Binding-site contacts:
Ligand atom N5 contacts residue ALA251 of chain 1.A at 3.9 Å.
Ligand atom C1 contacts residue ASP107 of chain 1.A at 3.8 Å.
Ligand atom C11 contacts residue ILE130 of chain 1.A at 4.0 Å (hydrophobic).
Ligand atom C6 contacts residue PHE111 of chain 1.A at 3.4 Å (hydrophobic).
Ligand atom C20 contacts residue MET264 of chain 1.A at 3.7 Å (hydrophobic).
Ligand atom C3 contacts residue ALA250 of chain 1.A at 4.0 Å (hydrophobic).
Ligand atom C20 contacts residue NDP1 of chain 1.C at 3.2 Å.
Ligand atom C3 contacts residue NDP1 of chain 1.C at 3.9 Å.
Ligand atom N7 contacts residue TYR180 of chain 1.A at 3.4 Å (h-bond).
Ligand atom C9 contacts residue NDP1 of chain 1.C at 3.8 Å.
Ligand atom N7 contacts residue NDP1 of chain 1.C at 3.8 Å.
Ligand atom C3 contacts residue ALA251 of chain 1.A at 3.9 Å (hydrophobic).
Ligand atom O19 contacts residue MET264 of chain 1.A at 4.0 Å.
Ligand atom N5 contacts residue ALA250 of chain 1.A at 3.5 Å.
Ligand atom C17 contacts residue MET264 of chain 1.A at 3.4 Å (hydrophobic).
Ligand atom N4 contacts residue ASP107 of chain 1.A at 2.5 Å (salt-bridge).
Ligand atom C6 contacts residue NDP1 of chain 1.C at 3.6 Å.
Ligand atom N2 contacts residue ASP107 of chain 1.A at 2.8 Å (salt-bridge).
Ligand atom O13 contacts residue LEU108 of chain 1.A at 3.9 Å.
Ligand atom C3 contacts residue PHE111 of chain 1.A at 4.0 Å (hydrophobic).
Ligand atom C9 contacts residue PHE111 of chain 1.A at 3.8 Å (hydrophobic).
Ligand atom N4 contacts residue ALA251 of chain 1.A at 3.6 Å.
Ligand atom N5 contacts residue PHE111 of chain 1.A at 3.6 Å.
Ligand atom N5 contacts residue NDP1 of chain 1.C at 3.6 Å.
Ligand atom N2 contacts residue PHE111 of chain 1.A at 3.9 Å.
Ligand atom C9 contacts residue ILE174 of chain 1.A at 3.8 Å (hydrophobic).
Ligand atom N5 contacts residue ILE249 of chain 1.A at 3.6 Å.
Ligand atom C18 contacts residue ILE130 of chain 1.A at 3.9 Å (hydrophobic).
Ligand atom N7 contacts residue PHE111 of chain 1.A at 3.6 Å.
Ligand atom N7 contacts residue ILE249 of chain 1.A at 2.8 Å (h-bond).
Ligand atom C8 contacts residue NDP1 of chain 1.C at 3.9 Å.
Ligand atom N4 contacts residue ALA250 of chain 1.A at 3.7 Å.
Ligand atom C15 contacts residue ILE130 of chain 1.A at 3.9 Å (hydrophobic).
Ligand atom C3 contacts residue ASP107 of chain 1.A at 3.5 Å.
Ligand atom C1 contacts residue PHE111 of chain 1.A at 3.9 Å (hydrophobic).
Ligand atom N4 contacts residue THR193 of chain 1.A at 3.5 Å (h-bond).
Ligand atom C14 contacts residue PHE111 of chain 1.A at 3.9 Å (hydrophobic).
Ligand atom N7 contacts residue ILE174 of chain 1.A at 2.9 Å (h-bond).
Ligand atom C6 contacts residue ILE249 of chain 1.A at 3.7 Å (hydrophobic).
Ligand atom C8 contacts residue PHE111 of chain 1.A at 3.5 Å (hydrophobic).

A protein and the small-molecule ligand that binds it are described below.
Small molecule (SMILES): COc1cc(Cc2cnc(N)nc2N)cc(OC)c1OC

Sequence of chain 1.A:
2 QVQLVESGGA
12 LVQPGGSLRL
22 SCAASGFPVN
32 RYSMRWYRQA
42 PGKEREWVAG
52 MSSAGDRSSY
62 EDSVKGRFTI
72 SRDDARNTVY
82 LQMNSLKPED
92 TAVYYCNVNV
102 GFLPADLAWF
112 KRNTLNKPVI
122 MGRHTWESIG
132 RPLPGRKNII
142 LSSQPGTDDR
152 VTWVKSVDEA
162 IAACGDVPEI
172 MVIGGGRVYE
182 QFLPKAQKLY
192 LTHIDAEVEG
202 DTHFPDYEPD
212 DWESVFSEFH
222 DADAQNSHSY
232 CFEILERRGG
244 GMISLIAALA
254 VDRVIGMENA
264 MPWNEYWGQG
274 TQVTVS